Binding-site contacts:
Ligand atom O7N contacts residue THR62 of chain 1.A at 3.5 Å.
Ligand atom O3D contacts residue GLY40 of chain 1.A at 3.4 Å.
Ligand atom O2A contacts residue SER43 of chain 1.A at 3.4 Å.
Ligand atom O4B contacts residue TRP28 of chain 1.A at 3.5 Å.
Ligand atom C4A contacts residue ARG15 of chain 1.A at 3.5 Å.
Ligand atom N7A contacts residue ARG15 of chain 1.A at 3.5 Å (salt-bridge).
Ligand atom C5A contacts residue TRP28 of chain 1.A at 3.5 Å (hydrophobic).
Ligand atom C6N contacts residue TYR61 of chain 1.A at 3.5 Å (hydrophobic).
Ligand atom O2A contacts residue TRP28 of chain 1.A at 2.8 Å (h-bond).
Ligand atom O3B contacts residue SER14 of chain 1.A at 3.2 Å (h-bond).
Ligand atom C5N contacts residue TYR61 of chain 1.A at 3.5 Å (hydrophobic).
Ligand atom O7N contacts residue ARG11 of chain 1.A at 3.6 Å.
Ligand atom C1N contacts residue SER54 of chain 1.A at 3.6 Å.
Ligand atom N7N contacts residue TYR65 of chain 1.A at 3.5 Å.
Ligand atom C5N contacts residue THR55 of chain 1.A at 3.3 Å.
Ligand atom C4A contacts residue TRP28 of chain 1.A at 3.2 Å (hydrophobic).
Ligand atom O2N contacts residue TYR65 of chain 1.A at 2.6 Å (h-bond).
Ligand atom N6A contacts residue THR26 of chain 1.A at 2.9 Å (h-bond).
Ligand atom N3A contacts residue TRP28 of chain 1.A at 3.3 Å.
Ligand atom O4B contacts residue GLN44 of chain 1.A at 3.3 Å.
Ligand atom O1N contacts residue ARG11 of chain 1.A at 2.8 Å (salt-bridge).
Ligand atom O3B contacts residue ASP13 of chain 1.A at 3.5 Å (salt-bridge).
Ligand atom O2B contacts residue SER14 of chain 1.A at 2.7 Å (h-bond).
Ligand atom O1A contacts residue ARG11 of chain 1.A at 3.2 Å (salt-bridge).
Ligand atom N8N contacts residue GLU131 of chain 1.A at 3.3 Å (salt-bridge).
Ligand atom O7N contacts residue TYR12 of chain 1.A at 2.9 Å (h-bond).
Ligand atom C8A contacts residue TRP28 of chain 1.A at 3.5 Å (hydrophobic).
Ligand atom C6N contacts residue GLU131 of chain 1.A at 3.4 Å.
Ligand atom C4B contacts residue GLN44 of chain 1.A at 3.4 Å.
Ligand atom C2N contacts residue SER54 of chain 1.A at 3.5 Å.
Ligand atom N9A contacts residue TRP28 of chain 1.A at 3.3 Å.
Ligand atom N7A contacts residue TRP28 of chain 1.A at 3.5 Å.
Ligand atom N7N contacts residue ARG11 of chain 1.A at 3.4 Å (salt-bridge).
Ligand atom N7N contacts residue TYR12 of chain 1.A at 3.2 Å (h-bond).
Ligand atom C6A contacts residue ARG15 of chain 1.A at 3.4 Å.
Ligand atom O2A contacts residue GLN44 of chain 1.A at 2.9 Å (h-bond).
Ligand atom O5B contacts residue ARG11 of chain 1.A at 3.4 Å (salt-bridge).
Ligand atom N1A contacts residue ARG15 of chain 1.A at 3.6 Å (salt-bridge).
Ligand atom C8A contacts residue ARG15 of chain 1.A at 3.5 Å.
Ligand atom C5A contacts residue ARG15 of chain 1.A at 3.4 Å.

Sequence of chain 1.A:
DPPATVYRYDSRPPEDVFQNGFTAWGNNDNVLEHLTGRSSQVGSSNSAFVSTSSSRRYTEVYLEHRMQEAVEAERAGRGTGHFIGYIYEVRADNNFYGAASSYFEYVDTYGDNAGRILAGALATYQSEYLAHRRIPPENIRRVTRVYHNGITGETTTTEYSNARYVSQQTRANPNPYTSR

This small molecule binds to this protein.
Small molecule (SMILES): NC(=O)c1cccc(N[C@H]2O[C@H](COP(=O)(O)OP(=O)(O)OC[C@H]3O[C@@H](n4cnc5c(N)ncnc54)[C@H](O)[C@@H]3O)[C@@H](O)[C@H]2O)c1